Binding-site contacts:
Ligand atom N2 contacts residue ASN368 of chain 1.A at 4.5 Å.
Ligand atom O5 contacts residue ASN368 of chain 1.A at 4.5 Å.
Ligand atom O3 contacts residue ARG337 of chain 1.A at 4.4 Å.
Ligand atom C7 contacts residue THR335 of chain 1.A at 3.9 Å.
Ligand atom O7 contacts residue ASN350 of chain 1.A at 4.3 Å.
Ligand atom O7 contacts residue GLY336 of chain 1.A at 3.2 Å.
Ligand atom O7 contacts residue THR335 of chain 1.A at 2.8 Å (h-bond).
Ligand atom N2 contacts residue ASN350 of chain 1.A at 2.9 Å (h-bond).
Ligand atom C1 contacts residue ASN368 of chain 1.A at 4.1 Å.
Ligand atom O6 contacts residue ARG337 of chain 1.A at 2.6 Å (salt-bridge).
Ligand atom O3 contacts residue GLY336 of chain 1.A at 4.2 Å.
Ligand atom C7 contacts residue ASN350 of chain 1.A at 3.8 Å.
Ligand atom C7 contacts residue GLY336 of chain 1.A at 4.4 Å.
Ligand atom C2 contacts residue ASN350 of chain 1.A at 2.5 Å.
Ligand atom C4 contacts residue ASN350 of chain 1.A at 4.2 Å.
Ligand atom N2 contacts residue ALA349 of chain 1.A at 4.5 Å.
Ligand atom O7 contacts residue ARG337 of chain 1.A at 3.9 Å.
Ligand atom C8 contacts residue PHE348 of chain 1.A at 3.8 Å (hydrophobic).
Ligand atom C1 contacts residue ASN350 of chain 1.A at 1.4 Å.
Ligand atom C5 contacts residue ASN368 of chain 1.A at 4.2 Å.
Ligand atom C6 contacts residue ARG337 of chain 1.A at 3.8 Å.
Ligand atom C8 contacts residue ALA349 of chain 1.A at 3.6 Å (hydrophobic).
Ligand atom C3 contacts residue ASN368 of chain 1.A at 4.4 Å.
Ligand atom C3 contacts residue ASN350 of chain 1.A at 3.8 Å.
Ligand atom O5 contacts residue ASN350 of chain 1.A at 2.4 Å (h-bond).
Ligand atom C8 contacts residue ARG337 of chain 1.A at 4.2 Å.
Ligand atom C5 contacts residue ASN350 of chain 1.A at 3.6 Å.
Ligand atom C8 contacts residue THR335 of chain 1.A at 4.4 Å.

A small-molecule ligand and the protein it binds are described below.
Small molecule (SMILES): CC(=O)N[C@H]1[C@H](O[C@H]2[C@H](O)[C@@H](NC(C)=O)CO[C@@H]2CO)O[C@H](CO)[C@@H](O)[C@@H]1O

Sequence of chain 1.A:
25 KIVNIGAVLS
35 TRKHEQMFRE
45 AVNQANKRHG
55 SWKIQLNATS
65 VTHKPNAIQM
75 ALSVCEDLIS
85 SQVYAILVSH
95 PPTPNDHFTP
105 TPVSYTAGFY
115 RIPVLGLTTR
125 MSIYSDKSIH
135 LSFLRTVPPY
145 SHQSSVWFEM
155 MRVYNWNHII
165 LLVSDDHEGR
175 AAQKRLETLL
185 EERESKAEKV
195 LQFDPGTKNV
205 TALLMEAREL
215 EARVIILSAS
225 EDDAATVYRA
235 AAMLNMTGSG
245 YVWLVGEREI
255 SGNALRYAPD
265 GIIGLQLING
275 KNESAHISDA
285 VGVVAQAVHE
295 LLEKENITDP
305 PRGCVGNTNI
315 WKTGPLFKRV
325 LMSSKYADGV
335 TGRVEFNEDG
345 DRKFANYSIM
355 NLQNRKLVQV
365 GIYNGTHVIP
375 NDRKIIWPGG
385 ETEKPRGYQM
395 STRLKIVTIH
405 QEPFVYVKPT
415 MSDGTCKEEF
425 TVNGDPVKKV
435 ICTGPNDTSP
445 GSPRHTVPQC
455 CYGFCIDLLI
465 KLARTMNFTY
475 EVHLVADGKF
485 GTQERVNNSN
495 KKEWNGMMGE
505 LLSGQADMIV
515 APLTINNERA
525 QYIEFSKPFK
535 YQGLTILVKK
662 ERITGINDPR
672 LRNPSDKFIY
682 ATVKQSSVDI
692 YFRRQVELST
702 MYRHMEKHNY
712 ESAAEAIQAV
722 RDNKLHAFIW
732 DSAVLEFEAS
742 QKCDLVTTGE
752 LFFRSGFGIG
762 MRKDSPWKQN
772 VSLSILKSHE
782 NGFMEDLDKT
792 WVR